This small molecule binds to this protein.
Small molecule (SMILES): Nc1ccn([C@H]2C[C@H](O)[C@@H](COP(=O)(O)O)O2)c(=O)n1

Sequence of chain 10.A:
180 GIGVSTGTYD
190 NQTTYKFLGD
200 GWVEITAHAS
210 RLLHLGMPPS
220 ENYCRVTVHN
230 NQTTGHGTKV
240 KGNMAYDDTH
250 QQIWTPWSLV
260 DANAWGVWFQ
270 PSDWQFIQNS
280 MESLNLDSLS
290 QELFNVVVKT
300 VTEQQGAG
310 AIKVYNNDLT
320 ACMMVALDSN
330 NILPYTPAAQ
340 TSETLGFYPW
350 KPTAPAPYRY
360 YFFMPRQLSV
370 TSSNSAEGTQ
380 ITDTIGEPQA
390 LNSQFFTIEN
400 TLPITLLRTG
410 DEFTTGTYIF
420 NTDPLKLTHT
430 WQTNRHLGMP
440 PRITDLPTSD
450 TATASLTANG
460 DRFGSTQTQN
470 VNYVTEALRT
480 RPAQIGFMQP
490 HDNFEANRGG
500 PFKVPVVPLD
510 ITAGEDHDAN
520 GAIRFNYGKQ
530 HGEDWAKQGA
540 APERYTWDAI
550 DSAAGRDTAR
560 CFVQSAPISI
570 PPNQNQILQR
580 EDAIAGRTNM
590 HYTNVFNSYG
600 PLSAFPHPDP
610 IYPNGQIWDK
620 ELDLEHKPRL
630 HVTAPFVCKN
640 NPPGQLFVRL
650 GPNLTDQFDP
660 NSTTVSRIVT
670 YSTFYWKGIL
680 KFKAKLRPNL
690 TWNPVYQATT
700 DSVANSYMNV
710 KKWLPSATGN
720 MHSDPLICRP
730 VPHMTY

Binding-site contacts:
Ligand atom C4 contacts residue TRP201 of chain 10.A at 3.3 Å (hydrophobic).
Ligand atom C5 contacts residue TRP201 of chain 10.A at 3.4 Å (hydrophobic).
Ligand atom C2' contacts residue LYS682 of chain 10.A at 3.6 Å.
Ligand atom N3 contacts residue TRP201 of chain 10.A at 3.6 Å.
Ligand atom C2' contacts residue TRP201 of chain 10.A at 3.6 Å (hydrophobic).
Ligand atom C4' contacts residue TRP201 of chain 10.A at 4.3 Å (hydrophobic).
Ligand atom C1' contacts residue LYS682 of chain 10.A at 4.5 Å.
Ligand atom O2 contacts residue LYS682 of chain 10.A at 4.2 Å.
Ligand atom OP1 contacts residue PRO423 of chain 10.A at 3.6 Å.
Ligand atom C2 contacts residue TRP201 of chain 10.A at 3.9 Å (hydrophobic).
Ligand atom C6 contacts residue TRP201 of chain 10.A at 3.5 Å (hydrophobic).
Ligand atom O5' contacts residue TRP201 of chain 10.A at 3.6 Å.
Ligand atom N1 contacts residue TRP201 of chain 10.A at 4.0 Å.
Ligand atom N4 contacts residue GLY198 of chain 10.A at 3.8 Å.
Ligand atom C3' contacts residue LYS682 of chain 10.A at 3.8 Å.
Ligand atom C5' contacts residue TRP201 of chain 10.A at 3.5 Å (hydrophobic).
Ligand atom C1' contacts residue TRP201 of chain 10.A at 4.5 Å (hydrophobic).
Ligand atom O2 contacts residue TRP201 of chain 10.A at 4.3 Å.
Ligand atom N4 contacts residue TRP201 of chain 10.A at 3.8 Å.
Ligand atom O4' contacts residue TRP201 of chain 10.A at 4.5 Å.
Ligand atom C3' contacts residue TRP201 of chain 10.A at 4.1 Å (hydrophobic).
Ligand atom N4 contacts residue ASP199 of chain 10.A at 4.0 Å.
Ligand atom O2 contacts residue LEU197 of chain 10.A at 4.0 Å.
Ligand atom O3' contacts residue LYS682 of chain 10.A at 3.1 Å (salt-bridge).